Sequence of chain 42.A:
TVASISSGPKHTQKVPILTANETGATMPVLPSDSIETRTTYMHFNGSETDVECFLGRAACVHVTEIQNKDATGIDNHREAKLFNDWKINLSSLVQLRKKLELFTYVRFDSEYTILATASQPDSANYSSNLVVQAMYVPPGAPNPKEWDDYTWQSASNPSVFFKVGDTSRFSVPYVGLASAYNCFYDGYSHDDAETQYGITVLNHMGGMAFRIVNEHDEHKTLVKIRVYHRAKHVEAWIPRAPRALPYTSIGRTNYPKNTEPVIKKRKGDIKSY

A small-molecule ligand and the protein it binds are described below.
Small molecule (SMILES): Cc1cc(CCCCCCCOc2ccc(C3=N[C@@H](C)CO3)cc2)on1

Sequence of chain 42.C:
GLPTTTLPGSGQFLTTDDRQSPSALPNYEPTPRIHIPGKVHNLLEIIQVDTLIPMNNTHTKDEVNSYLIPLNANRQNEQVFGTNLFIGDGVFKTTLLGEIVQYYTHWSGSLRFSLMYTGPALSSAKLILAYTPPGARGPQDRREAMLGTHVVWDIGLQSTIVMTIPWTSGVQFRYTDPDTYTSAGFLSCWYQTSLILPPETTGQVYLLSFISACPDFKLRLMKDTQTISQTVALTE

Binding-site contacts:
Ligand atom C6C contacts residue VAL191 of chain 42.A at 3.2 Å (hydrophobic).
Ligand atom C5C contacts residue TYR128 of chain 42.A at 3.5 Å (hydrophobic).
Ligand atom C5 contacts residue PHE186 of chain 42.A at 3.5 Å (hydrophobic).
Ligand atom C3 contacts residue PRO174 of chain 42.A at 3.8 Å (hydrophobic).
Ligand atom C5 contacts residue TYR152 of chain 42.A at 3.8 Å (hydrophobic).
Ligand atom C2B contacts residue MET221 of chain 42.A at 3.5 Å (hydrophobic).
Ligand atom O1 contacts residue VAL188 of chain 42.A at 3.8 Å.
Ligand atom C31 contacts residue ALA150 of chain 42.A at 3.5 Å (hydrophobic).
Ligand atom O1 contacts residue PHE186 of chain 42.A at 3.5 Å.
Ligand atom O1B contacts residue TYR128 of chain 42.A at 3.9 Å.
Ligand atom C31 contacts residue VAL176 of chain 42.A at 3.3 Å (hydrophobic).
Ligand atom C5B contacts residue TYR197 of chain 42.A at 3.7 Å (hydrophobic).
Ligand atom C2C contacts residue VAL188 of chain 42.A at 3.2 Å (hydrophobic).
Ligand atom C4 contacts residue MET224 of chain 42.A at 3.8 Å (hydrophobic).
Ligand atom N2 contacts residue ALA24 of chain 42.C at 3.4 Å.
Ligand atom C4 contacts residue TYR152 of chain 42.A at 3.9 Å (hydrophobic).
Ligand atom C5B contacts residue LEU106 of chain 42.A at 3.5 Å (hydrophobic).
Ligand atom O1 contacts residue ALA24 of chain 42.C at 3.6 Å.
Ligand atom CM1 contacts residue SER107 of chain 42.A at 3.9 Å.
Ligand atom C1B contacts residue MET221 of chain 42.A at 3.8 Å (hydrophobic).
Ligand atom C4C contacts residue TYR152 of chain 42.A at 3.8 Å (hydrophobic).
Ligand atom C4 contacts residue PHE186 of chain 42.A at 3.6 Å (hydrophobic).
Ligand atom C31 contacts residue PRO174 of chain 42.A at 3.4 Å (hydrophobic).
Ligand atom C4B contacts residue LEU106 of chain 42.A at 3.7 Å (hydrophobic).
Ligand atom C3B contacts residue MET221 of chain 42.A at 3.8 Å (hydrophobic).
Ligand atom O1B contacts residue MET221 of chain 42.A at 3.4 Å.
Ligand atom C4A contacts residue ASN219 of chain 42.A at 3.5 Å.
Ligand atom C3C contacts residue VAL188 of chain 42.A at 3.3 Å (hydrophobic).
Ligand atom C5C contacts residue ILE104 of chain 42.A at 3.8 Å (hydrophobic).
Ligand atom O1 contacts residue TYR152 of chain 42.A at 3.9 Å.
Ligand atom N2 contacts residue PHE186 of chain 42.A at 3.7 Å.
Ligand atom C7C contacts residue TYR197 of chain 42.A at 3.8 Å (hydrophobic).
Ligand atom C6B contacts residue LEU106 of chain 42.A at 3.9 Å (hydrophobic).
Ligand atom C3C contacts residue TYR128 of chain 42.A at 3.9 Å (hydrophobic).
Ligand atom C3 contacts residue PHE186 of chain 42.A at 3.8 Å (hydrophobic).
Ligand atom C6C contacts residue MET221 of chain 42.A at 3.7 Å (hydrophobic).
Ligand atom C31 contacts residue SER175 of chain 42.A at 3.6 Å.
Ligand atom C6B contacts residue TYR197 of chain 42.A at 3.6 Å (hydrophobic).
Ligand atom N3A contacts residue ASN219 of chain 42.A at 3.0 Å (h-bond).
Ligand atom C7C contacts residue TYR128 of chain 42.A at 3.6 Å (hydrophobic).